Sequence of chain 29.E:
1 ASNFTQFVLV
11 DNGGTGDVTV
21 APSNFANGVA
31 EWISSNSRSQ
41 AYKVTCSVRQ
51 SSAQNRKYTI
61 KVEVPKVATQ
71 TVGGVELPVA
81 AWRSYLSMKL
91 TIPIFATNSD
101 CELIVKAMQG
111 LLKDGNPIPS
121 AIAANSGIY

Sequence of chain 15.E:
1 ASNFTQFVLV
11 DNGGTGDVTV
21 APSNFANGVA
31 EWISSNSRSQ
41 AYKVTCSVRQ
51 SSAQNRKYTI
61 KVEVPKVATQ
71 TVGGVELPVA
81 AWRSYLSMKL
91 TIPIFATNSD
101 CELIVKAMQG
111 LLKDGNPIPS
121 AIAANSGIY

Binding-site contacts:
Ligand atom OP2 contacts residue GLU63 of chain 15.E at 3.6 Å (salt-bridge).
Ligand atom P contacts residue LYS43 of chain 15.E at 3.2 Å.
Ligand atom N6 contacts residue THR45 of chain 15.E at 2.5 Å (h-bond).
Ligand atom OP1 contacts residue TYR85 of chain 15.E at 3.5 Å (h-bond).
Ligand atom N6 contacts residue SER47 of chain 15.E at 4.1 Å.
Ligand atom N6 contacts residue LYS61 of chain 15.E at 4.1 Å.
Ligand atom C6 contacts residue THR45 of chain 15.E at 3.1 Å.
Ligand atom N1 contacts residue THR59 of chain 15.E at 3.5 Å.
Ligand atom C5 contacts residue THR45 of chain 15.E at 3.1 Å.
Ligand atom C6 contacts residue THR59 of chain 15.E at 3.6 Å.
Ligand atom O6 contacts residue LYS61 of chain 15.E at 3.0 Å (salt-bridge).
Ligand atom N7 contacts residue LYS61 of chain 15.E at 3.7 Å.
Ligand atom C8 contacts residue LYS61 of chain 15.E at 3.7 Å.
Ligand atom N1 contacts residue TYR85 of chain 15.E at 3.5 Å.
Ligand atom C6 contacts residue SER47 of chain 15.E at 3.9 Å.
Ligand atom OP1 contacts residue LYS43 of chain 15.E at 2.9 Å (salt-bridge).
Ligand atom C4 contacts residue TYR85 of chain 15.E at 3.8 Å (hydrophobic).
Ligand atom N1 contacts residue SER47 of chain 15.E at 2.9 Å (h-bond).
Ligand atom C5' contacts residue TYR85 of chain 15.E at 4.0 Å (hydrophobic).
Ligand atom C8 contacts residue THR45 of chain 15.E at 3.8 Å.
Ligand atom N6 contacts residue CYS46 of chain 15.E at 3.4 Å (h-bond).
Ligand atom C5 contacts residue LYS61 of chain 15.E at 3.7 Å.
Ligand atom P contacts residue TYR85 of chain 15.E at 3.7 Å.
Ligand atom N9 contacts residue LYS61 of chain 15.E at 3.7 Å.
Ligand atom C5 contacts residue TYR85 of chain 15.E at 3.5 Å (hydrophobic).
Ligand atom C6 contacts residue VAL29 of chain 15.E at 4.1 Å (hydrophobic).
Ligand atom C8 contacts residue TYR85 of chain 15.E at 3.8 Å (hydrophobic).
Ligand atom OP2 contacts residue LYS43 of chain 15.E at 2.7 Å (salt-bridge).
Ligand atom C2 contacts residue THR59 of chain 15.E at 4.1 Å.
Ligand atom N6 contacts residue THR59 of chain 15.E at 2.8 Å (h-bond).
Ligand atom C4 contacts residue LYS61 of chain 15.E at 3.7 Å.
Ligand atom C6 contacts residue LYS61 of chain 15.E at 3.8 Å.
Ligand atom N7 contacts residue THR45 of chain 15.E at 2.5 Å (h-bond).
Ligand atom C5 contacts residue VAL29 of chain 15.E at 4.0 Å (hydrophobic).
Ligand atom C2 contacts residue SER47 of chain 15.E at 3.4 Å.
Ligand atom N6 contacts residue THR91 of chain 29.E at 3.5 Å (h-bond).
Ligand atom C6 contacts residue TYR85 of chain 15.E at 3.4 Å (hydrophobic).
Ligand atom N6 contacts residue TYR85 of chain 15.E at 3.4 Å.
Ligand atom N7 contacts residue TYR85 of chain 15.E at 3.7 Å.
Ligand atom N9 contacts residue TYR85 of chain 15.E at 4.0 Å.

This small molecule binds to this protein.
Small molecule (SMILES): Nc1nc(=O)c2ncn([C@@H]3O[C@H](CO[P](=O)(O)O[C@H]4[C@@H](O)[C@H](n5cnc6c(N)ncnc65)O[C@@H]4CO[P](=O)(O)O[C@@H]4[C@@H](O)[C@H](n5cnc6c(N)ncnc65)O[C@@H]4COP(=O)=O)[C@@H](O)[C@H]3O)c2[nH]1